Binding-site contacts:
Ligand atom O1 contacts residue GLY211 of chain 1.G at 3.8 Å.
Ligand atom O4 contacts residue ALA209 of chain 1.G at 4.2 Å.
Ligand atom O4 contacts residue LYS186 of chain 1.G at 3.8 Å.
Ligand atom C2 contacts residue LYS186 of chain 1.G at 3.6 Å.
Ligand atom O4 contacts residue ARG87 of chain 1.G at 4.1 Å.
Ligand atom O2 contacts residue ASP212 of chain 1.G at 4.1 Å.
Ligand atom O3 contacts residue ARG210 of chain 1.G at 3.5 Å (salt-bridge).
Ligand atom C2 contacts residue ALA209 of chain 1.G at 3.8 Å (hydrophobic).
Ligand atom O4 contacts residue MET276 of chain 1.G at 4.2 Å.
Ligand atom O4 contacts residue MG1 of chain 1.NA at 4.1 Å.
Ligand atom C2 contacts residue GLU188 of chain 1.G at 3.7 Å.
Ligand atom O3 contacts residue MG1 of chain 1.NA at 4.1 Å.
Ligand atom O1 contacts residue MG1 of chain 1.NA at 2.2 Å.
Ligand atom C1 contacts residue ALA209 of chain 1.G at 3.4 Å (hydrophobic).
Ligand atom O1 contacts residue GLU188 of chain 1.G at 2.7 Å (salt-bridge).
Ligand atom C1 contacts residue THR244 of chain 1.G at 3.6 Å.
Ligand atom O2 contacts residue ALA209 of chain 1.G at 4.3 Å.
Ligand atom O1 contacts residue ASP212 of chain 1.G at 2.9 Å (salt-bridge).
Ligand atom O3 contacts residue GLU188 of chain 1.G at 4.5 Å.
Ligand atom O4 contacts residue THR244 of chain 1.G at 3.4 Å (h-bond).
Ligand atom O2 contacts residue LYS186 of chain 1.G at 2.9 Å (salt-bridge).
Ligand atom C1 contacts residue GLY211 of chain 1.G at 3.8 Å.
Ligand atom O3 contacts residue GLY211 of chain 1.G at 2.9 Å (h-bond).
Ligand atom C1 contacts residue ASP212 of chain 1.G at 3.8 Å.
Ligand atom O2 contacts residue MG1 of chain 1.NA at 2.0 Å.
Ligand atom C2 contacts residue MG1 of chain 1.NA at 2.8 Å.
Ligand atom C2 contacts residue THR244 of chain 1.G at 4.0 Å.
Ligand atom O3 contacts residue THR244 of chain 1.G at 2.7 Å (h-bond).
Ligand atom O2 contacts residue GLU188 of chain 1.G at 3.3 Å (salt-bridge).
Ligand atom C1 contacts residue ARG210 of chain 1.G at 4.4 Å.
Ligand atom O1 contacts residue ALA209 of chain 1.G at 3.7 Å.
Ligand atom O3 contacts residue ASP212 of chain 1.G at 3.9 Å.
Ligand atom O2 contacts residue I4L1 of chain 1.PA at 4.2 Å.
Ligand atom O4 contacts residue MET207 of chain 1.G at 4.3 Å.
Ligand atom O3 contacts residue ALA209 of chain 1.G at 3.3 Å.
Ligand atom C1 contacts residue MG1 of chain 1.NA at 2.9 Å.
Ligand atom C1 contacts residue GLU188 of chain 1.G at 3.5 Å.

This protein binds this small molecule.
Small molecule (SMILES): O=C([O-])C(=O)[O-]

Sequence of chain 1.G:
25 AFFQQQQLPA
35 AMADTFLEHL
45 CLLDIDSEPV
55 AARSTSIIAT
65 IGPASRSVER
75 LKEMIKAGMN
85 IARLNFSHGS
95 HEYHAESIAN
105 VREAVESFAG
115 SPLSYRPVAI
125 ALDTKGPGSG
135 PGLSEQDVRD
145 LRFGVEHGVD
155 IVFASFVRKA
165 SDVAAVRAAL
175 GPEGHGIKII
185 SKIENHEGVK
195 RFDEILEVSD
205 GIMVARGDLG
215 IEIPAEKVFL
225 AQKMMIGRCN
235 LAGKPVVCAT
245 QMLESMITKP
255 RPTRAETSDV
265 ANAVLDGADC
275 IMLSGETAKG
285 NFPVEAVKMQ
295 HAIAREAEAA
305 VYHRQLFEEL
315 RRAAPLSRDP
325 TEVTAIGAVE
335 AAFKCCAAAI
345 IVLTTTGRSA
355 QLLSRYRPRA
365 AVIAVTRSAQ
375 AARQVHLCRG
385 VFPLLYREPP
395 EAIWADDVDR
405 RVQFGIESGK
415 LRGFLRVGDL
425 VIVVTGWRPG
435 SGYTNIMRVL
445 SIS